Binding-site contacts:
Ligand atom N7 contacts residue TYR31 of chain 1.A at 4.3 Å.
Ligand atom C8 contacts residue TYR31 of chain 1.A at 3.4 Å (hydrophobic).
Ligand atom N9 contacts residue TYR31 of chain 1.A at 3.6 Å.

The small molecule below binds the protein below.
Small molecule (SMILES): Cc1cnc(N)c2[nH]cnc12

Sequence of chain 1.A:
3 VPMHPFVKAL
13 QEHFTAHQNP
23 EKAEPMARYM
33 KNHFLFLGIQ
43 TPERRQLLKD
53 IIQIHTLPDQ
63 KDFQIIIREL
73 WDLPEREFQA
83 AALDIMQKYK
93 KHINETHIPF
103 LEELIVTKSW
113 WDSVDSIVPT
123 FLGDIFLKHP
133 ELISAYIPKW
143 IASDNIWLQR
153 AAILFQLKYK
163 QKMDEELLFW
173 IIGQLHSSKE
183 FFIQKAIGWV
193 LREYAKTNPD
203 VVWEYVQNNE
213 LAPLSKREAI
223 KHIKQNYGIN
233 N